This protein binds this small molecule.
Small molecule (SMILES): CC(=O)N[C@@H]1[C@@H](O)[C@H](O)[C@@H](CO)O[C@H]1O

Sequence of chain 1.B:
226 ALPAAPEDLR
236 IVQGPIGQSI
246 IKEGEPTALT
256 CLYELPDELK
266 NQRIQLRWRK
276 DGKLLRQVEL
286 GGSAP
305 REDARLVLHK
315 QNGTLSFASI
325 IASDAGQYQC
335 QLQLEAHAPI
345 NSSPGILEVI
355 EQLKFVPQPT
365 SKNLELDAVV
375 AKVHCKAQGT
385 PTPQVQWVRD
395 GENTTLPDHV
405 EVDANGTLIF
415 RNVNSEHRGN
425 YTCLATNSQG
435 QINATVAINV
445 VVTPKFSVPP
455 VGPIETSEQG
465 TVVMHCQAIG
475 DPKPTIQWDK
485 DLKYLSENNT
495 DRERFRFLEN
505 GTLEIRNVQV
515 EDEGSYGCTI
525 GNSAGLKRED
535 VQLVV

Binding-site contacts:
Ligand atom O7 contacts residue ASN437 of chain 1.B at 2.9 Å (h-bond).
Ligand atom C1 contacts residue ASN437 of chain 1.B at 1.4 Å.
Ligand atom N2 contacts residue ASN437 of chain 1.B at 2.9 Å (h-bond).
Ligand atom C5 contacts residue ASN437 of chain 1.B at 3.6 Å.
Ligand atom C8 contacts residue ASN437 of chain 1.B at 4.3 Å.
Ligand atom C2 contacts residue ASN437 of chain 1.B at 2.5 Å.
Ligand atom C3 contacts residue ASN437 of chain 1.B at 3.8 Å.
Ligand atom O7 contacts residue LEU428 of chain 1.B at 3.9 Å.
Ligand atom O5 contacts residue ASN437 of chain 1.B at 2.4 Å (h-bond).
Ligand atom C4 contacts residue ASN437 of chain 1.B at 4.2 Å.
Ligand atom C7 contacts residue ASN437 of chain 1.B at 3.1 Å.
Ligand atom O7 contacts residue GLN435 of chain 1.B at 3.8 Å.